Binding-site contacts:
Ligand atom O3 contacts residue TRP63 of chain 1.E at 3.3 Å (h-bond).
Ligand atom C3 contacts residue ASP66 of chain 1.E at 3.5 Å.
Ligand atom C3 contacts residue TRP63 of chain 1.E at 3.6 Å (hydrophobic).
Ligand atom O6 contacts residue PHE157 of chain 1.E at 3.8 Å.
Ligand atom C6 contacts residue TYR156 of chain 1.E at 3.8 Å (hydrophobic).
Ligand atom C6 contacts residue PHE157 of chain 1.E at 4.0 Å (hydrophobic).
Ligand atom C6 contacts residue PRO155 of chain 1.E at 3.9 Å (hydrophobic).
Ligand atom C6 contacts residue GLU154 of chain 1.E at 3.4 Å.
Ligand atom C1 contacts residue TYR156 of chain 1.E at 3.6 Å (hydrophobic).
Ligand atom O2 contacts residue ALA64 of chain 1.E at 3.2 Å.
Ligand atom O5 contacts residue TYR156 of chain 1.E at 3.2 Å.
Ligand atom O6 contacts residue GLU154 of chain 1.E at 2.7 Å (salt-bridge).
Ligand atom O2 contacts residue ASP66 of chain 1.E at 2.7 Å (salt-bridge).
Ligand atom O2 contacts residue MET331 of chain 1.E at 3.9 Å.
Ligand atom C2 contacts residue GLU112 of chain 1.E at 3.7 Å.
Ligand atom O3 contacts residue GLU112 of chain 1.E at 3.9 Å.
Ligand atom C2 contacts residue TRP231 of chain 1.E at 3.8 Å (hydrophobic).
Ligand atom O3 contacts residue ALA64 of chain 1.E at 3.2 Å.
Ligand atom O3 contacts residue TRP341 of chain 1.E at 3.9 Å.
Ligand atom C6 contacts residue TRP341 of chain 1.E at 3.7 Å (hydrophobic).
Ligand atom O2 contacts residue GLU112 of chain 1.E at 2.9 Å (salt-bridge).
Ligand atom C2 contacts residue ASP66 of chain 1.E at 3.4 Å.
Ligand atom O5 contacts residue TRP231 of chain 1.E at 3.9 Å.
Ligand atom O3 contacts residue ARG67 of chain 1.E at 3.2 Å (salt-bridge).
Ligand atom O2 contacts residue LYS16 of chain 1.E at 2.7 Å (salt-bridge).
Ligand atom O4 contacts residue TRP341 of chain 1.E at 3.9 Å.
Ligand atom C1 contacts residue TRP231 of chain 1.E at 3.7 Å (hydrophobic).
Ligand atom O6 contacts residue TYR156 of chain 1.E at 3.0 Å (h-bond).
Ligand atom O2 contacts residue TRP63 of chain 1.E at 3.4 Å (h-bond).
Ligand atom O2 contacts residue TRP231 of chain 1.E at 4.0 Å.
Ligand atom C2 contacts residue LYS16 of chain 1.E at 3.8 Å.
Ligand atom O1 contacts residue LYS16 of chain 1.E at 3.3 Å (salt-bridge).
Ligand atom C4 contacts residue TRP341 of chain 1.E at 3.6 Å (hydrophobic).
Ligand atom O3 contacts residue ASP66 of chain 1.E at 2.5 Å (salt-bridge).
Ligand atom C1 contacts residue LYS16 of chain 1.E at 3.8 Å.
Ligand atom O1 contacts residue ASP15 of chain 1.E at 2.8 Å (salt-bridge).
Ligand atom C1 contacts residue ASP15 of chain 1.E at 3.5 Å.
Ligand atom O4 contacts residue ARG67 of chain 1.E at 3.3 Å (salt-bridge).
Ligand atom O6 contacts residue PRO155 of chain 1.E at 3.4 Å.
Ligand atom O1 contacts residue ASN13 of chain 1.E at 3.5 Å (h-bond).

A small-molecule ligand and the protein it binds are described below.
Small molecule (SMILES): OC[C@H]1O[C@H](O[C@H]2[C@H](O)[C@@H](O)[C@@H](O)O[C@@H]2CO)[C@H](O)[C@@H](O)[C@@H]1O

Sequence of chain 1.E:
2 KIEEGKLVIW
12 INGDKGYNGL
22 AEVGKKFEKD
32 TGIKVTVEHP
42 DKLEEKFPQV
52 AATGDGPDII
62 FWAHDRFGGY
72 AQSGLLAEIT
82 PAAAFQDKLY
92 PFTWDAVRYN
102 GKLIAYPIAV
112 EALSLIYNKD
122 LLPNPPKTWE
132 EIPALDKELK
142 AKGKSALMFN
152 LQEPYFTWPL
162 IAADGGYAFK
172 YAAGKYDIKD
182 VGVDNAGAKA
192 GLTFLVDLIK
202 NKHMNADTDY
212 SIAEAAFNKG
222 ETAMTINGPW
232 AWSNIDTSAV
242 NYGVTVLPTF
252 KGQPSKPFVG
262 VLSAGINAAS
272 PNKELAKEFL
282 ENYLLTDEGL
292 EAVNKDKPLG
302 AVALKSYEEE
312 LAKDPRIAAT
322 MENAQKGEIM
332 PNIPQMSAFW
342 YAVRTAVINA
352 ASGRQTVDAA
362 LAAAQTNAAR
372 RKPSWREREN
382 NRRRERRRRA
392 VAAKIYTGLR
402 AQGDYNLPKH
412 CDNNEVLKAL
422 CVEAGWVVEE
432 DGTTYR